Binding-site contacts:
Ligand atom O6 contacts residue PRO155 of chain 1.A at 3.3 Å.
Ligand atom C6 contacts residue PRO155 of chain 1.A at 3.7 Å (hydrophobic).
Ligand atom O2 contacts residue LYS16 of chain 1.A at 2.6 Å (salt-bridge).
Ligand atom O2 contacts residue ASP66 of chain 1.A at 2.6 Å (salt-bridge).
Ligand atom C1 contacts residue LYS16 of chain 1.A at 3.7 Å.
Ligand atom O2 contacts residue TRP63 of chain 1.A at 3.3 Å (h-bond).
Ligand atom C1 contacts residue TYR156 of chain 1.A at 3.6 Å (hydrophobic).
Ligand atom O3 contacts residue ARG67 of chain 1.A at 3.3 Å (salt-bridge).
Ligand atom C1 contacts residue TRP231 of chain 1.A at 3.8 Å (hydrophobic).
Ligand atom O3 contacts residue TRP341 of chain 1.A at 3.8 Å.
Ligand atom O2 contacts residue GLU112 of chain 1.A at 2.8 Å (salt-bridge).
Ligand atom C3 contacts residue TRP63 of chain 1.A at 3.7 Å (hydrophobic).
Ligand atom C2 contacts residue LYS16 of chain 1.A at 3.7 Å.
Ligand atom C4 contacts residue TYR156 of chain 1.A at 4.0 Å (hydrophobic).
Ligand atom O3 contacts residue ALA64 of chain 1.A at 3.3 Å.
Ligand atom O5 contacts residue ASP15 of chain 1.A at 3.9 Å.
Ligand atom C4 contacts residue ARG67 of chain 1.A at 4.0 Å.
Ligand atom O3 contacts residue GLU112 of chain 1.A at 3.8 Å.
Ligand atom O6 contacts residue GLU154 of chain 1.A at 2.6 Å (salt-bridge).
Ligand atom C2 contacts residue ASP66 of chain 1.A at 3.4 Å.
Ligand atom C6 contacts residue GLU154 of chain 1.A at 3.4 Å.
Ligand atom O1 contacts residue ASP15 of chain 1.A at 2.8 Å (salt-bridge).
Ligand atom C1 contacts residue ASP15 of chain 1.A at 3.6 Å.
Ligand atom C3 contacts residue ASP66 of chain 1.A at 3.5 Å.
Ligand atom O3 contacts residue ASP66 of chain 1.A at 2.5 Å (salt-bridge).
Ligand atom C6 contacts residue TYR156 of chain 1.A at 3.8 Å (hydrophobic).
Ligand atom O4 contacts residue TRP341 of chain 1.A at 3.9 Å.
Ligand atom O4 contacts residue ARG67 of chain 1.A at 2.9 Å (salt-bridge).
Ligand atom O2 contacts residue ALA64 of chain 1.A at 3.5 Å.
Ligand atom O6 contacts residue TYR156 of chain 1.A at 3.2 Å (h-bond).
Ligand atom O6 contacts residue PHE157 of chain 1.A at 3.8 Å.
Ligand atom O5 contacts residue TYR156 of chain 1.A at 3.3 Å.
Ligand atom O2 contacts residue MET331 of chain 1.A at 3.9 Å.
Ligand atom O1 contacts residue ASN13 of chain 1.A at 3.5 Å (h-bond).
Ligand atom C2 contacts residue TRP341 of chain 1.A at 3.9 Å (hydrophobic).
Ligand atom C6 contacts residue TRP341 of chain 1.A at 3.6 Å (hydrophobic).
Ligand atom O1 contacts residue LYS16 of chain 1.A at 3.0 Å (salt-bridge).
Ligand atom C2 contacts residue GLU112 of chain 1.A at 3.5 Å.
Ligand atom O3 contacts residue TRP63 of chain 1.A at 3.4 Å (h-bond).
Ligand atom C4 contacts residue TRP341 of chain 1.A at 3.5 Å (hydrophobic).

The small molecule below binds the protein below.
Small molecule (SMILES): OC[C@H]1O[C@H](O[C@H]2[C@H](O)[C@@H](O)[C@@H](O)O[C@@H]2CO)[C@H](O)[C@@H](O)[C@@H]1O

Sequence of chain 1.A:
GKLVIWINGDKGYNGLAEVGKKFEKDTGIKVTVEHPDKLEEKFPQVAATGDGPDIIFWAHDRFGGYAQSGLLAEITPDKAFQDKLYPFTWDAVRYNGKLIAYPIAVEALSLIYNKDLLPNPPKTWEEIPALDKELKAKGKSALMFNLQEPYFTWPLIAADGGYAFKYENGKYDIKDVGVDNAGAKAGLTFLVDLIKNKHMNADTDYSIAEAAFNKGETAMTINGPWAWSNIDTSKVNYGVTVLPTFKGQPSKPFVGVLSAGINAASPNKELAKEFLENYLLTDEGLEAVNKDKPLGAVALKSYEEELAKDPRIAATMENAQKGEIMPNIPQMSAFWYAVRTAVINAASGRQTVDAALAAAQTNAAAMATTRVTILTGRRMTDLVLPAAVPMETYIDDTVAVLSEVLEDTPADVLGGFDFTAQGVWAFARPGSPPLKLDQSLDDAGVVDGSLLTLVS